This small molecule binds to this protein.
Small molecule (SMILES): CC(=O)N[C@@H]1[C@@H](O)[C@H](O)[C@@H](CO)O[C@H]1O

Sequence of chain 1.B:
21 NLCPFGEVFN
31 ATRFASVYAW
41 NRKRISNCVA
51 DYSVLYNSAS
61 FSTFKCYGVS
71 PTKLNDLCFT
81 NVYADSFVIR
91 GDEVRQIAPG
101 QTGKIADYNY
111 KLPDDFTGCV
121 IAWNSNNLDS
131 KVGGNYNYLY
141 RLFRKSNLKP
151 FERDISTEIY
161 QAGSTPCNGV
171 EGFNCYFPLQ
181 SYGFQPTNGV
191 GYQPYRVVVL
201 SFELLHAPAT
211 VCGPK

Binding-site contacts:
Ligand atom C8 contacts residue PHE29 of chain 1.B at 3.8 Å (hydrophobic).
Ligand atom C5 contacts residue ASN30 of chain 1.B at 3.6 Å.
Ligand atom C3 contacts residue ASN30 of chain 1.B at 3.8 Å.
Ligand atom O7 contacts residue ASN30 of chain 1.B at 4.3 Å.
Ligand atom C1 contacts residue ASN30 of chain 1.B at 1.4 Å.
Ligand atom C8 contacts residue PHE25 of chain 1.B at 4.0 Å (hydrophobic).
Ligand atom O5 contacts residue ASN30 of chain 1.B at 2.3 Å (h-bond).
Ligand atom O7 contacts residue GLY26 of chain 1.B at 3.4 Å.
Ligand atom C4 contacts residue ASN30 of chain 1.B at 4.2 Å.
Ligand atom C2 contacts residue ASN30 of chain 1.B at 2.5 Å.
Ligand atom N2 contacts residue GLY26 of chain 1.B at 4.5 Å.
Ligand atom O7 contacts residue PHE25 of chain 1.B at 4.4 Å.
Ligand atom C7 contacts residue PHE25 of chain 1.B at 4.5 Å (hydrophobic).
Ligand atom C7 contacts residue ASN30 of chain 1.B at 3.9 Å.
Ligand atom C8 contacts residue LEU55 of chain 1.B at 3.6 Å (hydrophobic).
Ligand atom C7 contacts residue GLY26 of chain 1.B at 3.8 Å.
Ligand atom C8 contacts residue GLY26 of chain 1.B at 4.0 Å.
Ligand atom N2 contacts residue ASN30 of chain 1.B at 3.0 Å (h-bond).